This small molecule binds to this protein.
Small molecule (SMILES): CC(=O)N[C@H]1[C@H](O[C@H]2[C@H](O)[C@@H](NC(C)=O)CO[C@@H]2CO[C@@H]2O[C@@H](C)[C@@H](O)[C@@H](O)[C@@H]2O)O[C@H](CO)[C@@H](O[C@@H]2O[C@H](CO)[C@@H](O)[C@H](O)[C@@H]2O)[C@@H]1O

Sequence of chain 1.B:
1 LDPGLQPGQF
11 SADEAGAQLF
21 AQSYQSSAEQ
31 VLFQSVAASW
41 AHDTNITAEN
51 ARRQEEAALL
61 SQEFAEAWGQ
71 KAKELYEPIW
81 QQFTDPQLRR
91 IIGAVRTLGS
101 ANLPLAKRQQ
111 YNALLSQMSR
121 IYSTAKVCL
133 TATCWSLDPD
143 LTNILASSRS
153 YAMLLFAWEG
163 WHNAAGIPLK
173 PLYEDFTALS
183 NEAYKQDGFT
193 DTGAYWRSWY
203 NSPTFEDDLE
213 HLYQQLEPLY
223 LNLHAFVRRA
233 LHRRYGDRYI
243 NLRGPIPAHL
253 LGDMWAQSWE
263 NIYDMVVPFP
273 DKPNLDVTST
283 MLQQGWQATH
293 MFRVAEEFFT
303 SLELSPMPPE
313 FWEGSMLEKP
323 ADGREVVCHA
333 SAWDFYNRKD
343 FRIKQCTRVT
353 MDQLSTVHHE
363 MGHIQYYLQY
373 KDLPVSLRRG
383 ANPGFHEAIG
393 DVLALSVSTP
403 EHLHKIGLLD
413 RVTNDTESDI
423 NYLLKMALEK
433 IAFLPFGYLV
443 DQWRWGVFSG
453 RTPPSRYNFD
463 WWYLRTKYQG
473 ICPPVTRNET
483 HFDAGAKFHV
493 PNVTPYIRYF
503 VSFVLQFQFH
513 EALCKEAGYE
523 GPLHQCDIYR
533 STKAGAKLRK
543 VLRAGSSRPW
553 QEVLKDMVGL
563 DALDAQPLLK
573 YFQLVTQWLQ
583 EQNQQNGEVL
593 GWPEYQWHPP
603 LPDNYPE

Binding-site contacts:
Ligand atom C3 contacts residue ASN416 of chain 1.B at 3.8 Å.
Ligand atom N2 contacts residue ASN416 of chain 1.B at 2.9 Å (h-bond).
Ligand atom O5 contacts residue GLY523 of chain 1.B at 4.0 Å.
Ligand atom C4 contacts residue PRO524 of chain 1.B at 4.1 Å (hydrophobic).
Ligand atom O7 contacts residue PRO524 of chain 1.B at 3.4 Å.
Ligand atom C6 contacts residue GLU522 of chain 1.B at 4.3 Å.
Ligand atom C4 contacts residue GLU522 of chain 1.B at 3.8 Å.
Ligand atom O5 contacts residue ASN416 of chain 1.B at 2.4 Å (h-bond).
Ligand atom C3 contacts residue GLU522 of chain 1.B at 4.4 Å.
Ligand atom O7 contacts residue GLY523 of chain 1.B at 4.1 Å.
Ligand atom O3 contacts residue PRO524 of chain 1.B at 3.8 Å.
Ligand atom O3 contacts residue GLY523 of chain 1.B at 4.3 Å.
Ligand atom O4 contacts residue GLU522 of chain 1.B at 3.0 Å (salt-bridge).
Ligand atom C5 contacts residue ASN416 of chain 1.B at 3.7 Å.
Ligand atom C1 contacts residue GLN527 of chain 1.B at 3.6 Å.
Ligand atom C1 contacts residue GLU522 of chain 1.B at 4.1 Å.
Ligand atom O3 contacts residue GLU522 of chain 1.B at 4.2 Å.
Ligand atom C2 contacts residue GLY523 of chain 1.B at 4.4 Å.
Ligand atom C7 contacts residue GLN527 of chain 1.B at 3.9 Å.
Ligand atom C2 contacts residue PRO524 of chain 1.B at 4.4 Å (hydrophobic).
Ligand atom O4 contacts residue PRO524 of chain 1.B at 3.4 Å.
Ligand atom C4 contacts residue GLU522 of chain 1.B at 3.7 Å.
Ligand atom C5 contacts residue GLU522 of chain 1.B at 3.8 Å.
Ligand atom C3 contacts residue GLN527 of chain 1.B at 3.4 Å.
Ligand atom C3 contacts residue GLU522 of chain 1.B at 3.8 Å.
Ligand atom C1 contacts residue PRO524 of chain 1.B at 4.3 Å (hydrophobic).
Ligand atom N2 contacts residue GLN527 of chain 1.B at 2.8 Å (h-bond).
Ligand atom O7 contacts residue ASN416 of chain 1.B at 3.2 Å (h-bond).
Ligand atom C8 contacts residue GLN527 of chain 1.B at 4.1 Å.
Ligand atom O3 contacts residue GLN527 of chain 1.B at 4.2 Å.
Ligand atom O5 contacts residue GLU522 of chain 1.B at 4.2 Å.
Ligand atom C1 contacts residue ASN416 of chain 1.B at 1.4 Å.
Ligand atom C8 contacts residue GLU403 of chain 1.B at 3.7 Å.
Ligand atom O6 contacts residue GLU522 of chain 1.B at 4.2 Å.
Ligand atom C2 contacts residue GLN527 of chain 1.B at 3.4 Å.
Ligand atom C3 contacts residue PRO524 of chain 1.B at 3.6 Å (hydrophobic).
Ligand atom C4 contacts residue ASN416 of chain 1.B at 4.2 Å.
Ligand atom C7 contacts residue ASN416 of chain 1.B at 3.2 Å.
Ligand atom C2 contacts residue ASN416 of chain 1.B at 2.5 Å.
Ligand atom C7 contacts residue PRO524 of chain 1.B at 4.1 Å (hydrophobic).